Sequence of chain 1.D:
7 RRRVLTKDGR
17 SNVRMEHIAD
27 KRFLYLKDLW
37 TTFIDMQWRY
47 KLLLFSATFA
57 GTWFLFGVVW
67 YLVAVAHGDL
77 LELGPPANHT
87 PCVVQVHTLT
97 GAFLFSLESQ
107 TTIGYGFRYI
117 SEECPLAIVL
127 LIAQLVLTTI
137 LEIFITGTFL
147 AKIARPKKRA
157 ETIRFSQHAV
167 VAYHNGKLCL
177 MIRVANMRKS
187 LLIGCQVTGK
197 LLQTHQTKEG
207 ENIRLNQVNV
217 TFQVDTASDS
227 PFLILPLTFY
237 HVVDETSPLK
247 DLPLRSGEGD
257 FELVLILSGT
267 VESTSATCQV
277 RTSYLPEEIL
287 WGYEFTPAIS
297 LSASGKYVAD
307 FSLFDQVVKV

Binding-site contacts:
Ligand atom O12 contacts residue ARG45 of chain 1.D at 2.8 Å (salt-bridge).
Ligand atom P1 contacts residue ARG45 of chain 1.D at 4.2 Å.
Ligand atom O52 contacts residue LYS154 of chain 1.D at 4.2 Å.
Ligand atom O53 contacts residue LYS148 of chain 1.D at 3.0 Å (salt-bridge).
Ligand atom O4 contacts residue ARG16 of chain 1.D at 4.3 Å.
Ligand atom O6 contacts residue MET42 of chain 1.D at 4.1 Å.
Ligand atom P4 contacts residue ARG16 of chain 1.D at 3.2 Å.
Ligand atom C6 contacts residue TRP44 of chain 1.D at 4.3 Å (hydrophobic).
Ligand atom C2C contacts residue TRP44 of chain 1.D at 3.9 Å (hydrophobic).
Ligand atom C1B contacts residue TRP44 of chain 1.D at 3.6 Å (hydrophobic).
Ligand atom P5 contacts residue ARG151 of chain 1.D at 3.3 Å.
Ligand atom O11 contacts residue ARG45 of chain 1.D at 4.3 Å.
Ligand atom O51 contacts residue LYS153 of chain 1.D at 2.5 Å (salt-bridge).
Ligand atom O1B contacts residue TRP44 of chain 1.D at 3.7 Å.
Ligand atom C3C contacts residue TRP44 of chain 1.D at 3.9 Å (hydrophobic).
Ligand atom O6 contacts residue GLN43 of chain 1.D at 3.6 Å.
Ligand atom O2 contacts residue GLN43 of chain 1.D at 4.0 Å.
Ligand atom O53 contacts residue MET42 of chain 1.D at 4.0 Å.
Ligand atom P5 contacts residue LYS153 of chain 1.D at 3.9 Å.
Ligand atom O53 contacts residue ARG151 of chain 1.D at 3.1 Å (salt-bridge).
Ligand atom O42 contacts residue ARG16 of chain 1.D at 2.3 Å (salt-bridge).
Ligand atom O3C contacts residue TRP44 of chain 1.D at 3.6 Å.
Ligand atom P1 contacts residue GLN43 of chain 1.D at 4.0 Å.
Ligand atom O12 contacts residue GLN43 of chain 1.D at 3.1 Å (h-bond).
Ligand atom O13 contacts residue ARG45 of chain 1.D at 3.8 Å.
Ligand atom O6 contacts residue TRP44 of chain 1.D at 3.3 Å (h-bond).
Ligand atom O1 contacts residue GLN43 of chain 1.D at 3.6 Å.
Ligand atom O43 contacts residue ARG16 of chain 1.D at 2.9 Å (salt-bridge).
Ligand atom C6 contacts residue GLN43 of chain 1.D at 4.2 Å.
Ligand atom O41 contacts residue ARG16 of chain 1.D at 4.2 Å.
Ligand atom O52 contacts residue LYS153 of chain 1.D at 4.1 Å.
Ligand atom P1 contacts residue TRP44 of chain 1.D at 4.2 Å.
Ligand atom O13 contacts residue TRP44 of chain 1.D at 3.4 Å.
Ligand atom C2B contacts residue TRP44 of chain 1.D at 3.4 Å (hydrophobic).
Ligand atom O1 contacts residue TRP44 of chain 1.D at 3.7 Å.
Ligand atom C2A contacts residue ARG45 of chain 1.D at 4.2 Å.
Ligand atom C1C contacts residue TRP44 of chain 1.D at 4.1 Å (hydrophobic).
Ligand atom C1 contacts residue TRP44 of chain 1.D at 4.4 Å (hydrophobic).
Ligand atom O51 contacts residue ARG151 of chain 1.D at 2.4 Å (salt-bridge).
Ligand atom O52 contacts residue ARG151 of chain 1.D at 3.7 Å.

A small-molecule ligand and the protein it binds are described below.
Small molecule (SMILES): CCCCCCCC(=O)OC[C@H](COP(=O)(O)O[C@@H]1[C@H](O)[C@H](O)[C@@H](OP(=O)(O)O)[C@H](OP(=O)(O)O)[C@H]1O)OC(=O)CCCCCCC